Sequence of chain 1.D:
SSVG

Binding-site contacts:
Ligand atom O5 contacts residue SER3 of chain 1.D at 2.3 Å (h-bond).
Ligand atom C7 contacts residue GLY96 of chain 1.B at 3.8 Å.
Ligand atom C3 contacts residue ASN124 of chain 1.B at 3.5 Å.
Ligand atom N2 contacts residue SER3 of chain 1.D at 2.7 Å (h-bond).
Ligand atom O4 contacts residue GLY211 of chain 1.B at 3.4 Å.
Ligand atom C8 contacts residue VAL4 of chain 1.D at 3.7 Å (hydrophobic).
Ligand atom C3 contacts residue TRP122 of chain 1.B at 3.4 Å (hydrophobic).
Ligand atom C8 contacts residue TRP127 of chain 1.B at 3.8 Å (hydrophobic).
Ligand atom O3 contacts residue ASP78 of chain 1.B at 2.7 Å (salt-bridge).
Ligand atom O7 contacts residue GLY95 of chain 1.B at 3.7 Å.
Ligand atom N2 contacts residue VAL4 of chain 1.D at 3.7 Å.
Ligand atom C6 contacts residue TRP122 of chain 1.B at 3.9 Å (hydrophobic).
Ligand atom C7 contacts residue ASN124 of chain 1.B at 3.8 Å.
Ligand atom C1 contacts residue VAL4 of chain 1.D at 3.9 Å (hydrophobic).
Ligand atom O6 contacts residue TRP122 of chain 1.B at 3.8 Å.
Ligand atom O3 contacts residue ASN124 of chain 1.B at 2.8 Å (h-bond).
Ligand atom C5 contacts residue TRP122 of chain 1.B at 3.6 Å (hydrophobic).
Ligand atom C4 contacts residue SER3 of chain 1.D at 3.5 Å.
Ligand atom N2 contacts residue ASN124 of chain 1.B at 3.6 Å (h-bond).
Ligand atom C4 contacts residue TRP122 of chain 1.B at 3.6 Å (hydrophobic).
Ligand atom O4 contacts residue GLY95 of chain 1.B at 3.9 Å.
Ligand atom O7 contacts residue VAL4 of chain 1.D at 4.0 Å.
Ligand atom C1 contacts residue SER3 of chain 1.D at 1.4 Å.
Ligand atom O4 contacts residue ALA77 of chain 1.B at 3.9 Å.
Ligand atom C4 contacts residue ASP78 of chain 1.B at 3.5 Å.
Ligand atom O4 contacts residue ASP78 of chain 1.B at 2.6 Å (salt-bridge).
Ligand atom C7 contacts residue GLU126 of chain 1.B at 3.7 Å.
Ligand atom O3 contacts residue GLY95 of chain 1.B at 3.8 Å.
Ligand atom O3 contacts residue GLY96 of chain 1.B at 2.9 Å (h-bond).
Ligand atom C8 contacts residue TYR97 of chain 1.B at 3.9 Å (hydrophobic).
Ligand atom C2 contacts residue SER3 of chain 1.D at 2.3 Å.
Ligand atom C3 contacts residue ASP78 of chain 1.B at 3.6 Å.
Ligand atom O3 contacts residue TRP122 of chain 1.B at 3.7 Å.
Ligand atom C5 contacts residue SER3 of chain 1.D at 2.8 Å.
Ligand atom C8 contacts residue GLU126 of chain 1.B at 3.4 Å.
Ligand atom O6 contacts residue GLN212 of chain 1.B at 3.6 Å.
Ligand atom C7 contacts residue VAL4 of chain 1.D at 3.5 Å (hydrophobic).
Ligand atom C3 contacts residue SER3 of chain 1.D at 2.9 Å.
Ligand atom N2 contacts residue GLU126 of chain 1.B at 3.1 Å (salt-bridge).
Ligand atom O7 contacts residue GLY96 of chain 1.B at 3.0 Å (h-bond).

Sequence of chain 1.B:
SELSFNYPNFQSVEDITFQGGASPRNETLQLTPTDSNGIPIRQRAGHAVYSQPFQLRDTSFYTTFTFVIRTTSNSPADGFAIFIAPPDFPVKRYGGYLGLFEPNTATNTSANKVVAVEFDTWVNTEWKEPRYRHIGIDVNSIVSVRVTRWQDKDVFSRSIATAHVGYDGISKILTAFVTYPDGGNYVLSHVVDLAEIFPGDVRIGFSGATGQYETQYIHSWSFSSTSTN

The protein below binds the small molecule below.
Small molecule (SMILES): CC(=O)N[C@@H]1[C@@H](O)[C@@H](O)[C@@H](CO)O[C@@H]1O